Binding-site contacts:
Ligand atom N1 contacts residue HIS167 of chain 6.A at 3.1 Å (h-bond).
Ligand atom N2 contacts residue 5LD1 of chain 4.E at 0.8 Å (h-bond).
Ligand atom O12 contacts residue ARG97 of chain 4.A at 2.8 Å (salt-bridge).
Ligand atom O13 contacts residue 5LD1 of chain 4.E at 0.7 Å (h-bond).
Ligand atom C6 contacts residue GLU171 of chain 6.A at 3.2 Å.
Ligand atom O11 contacts residue ARG119 of chain 4.A at 2.9 Å (salt-bridge).
Ligand atom O11 contacts residue LYS199 of chain 4.A at 2.6 Å (salt-bridge).
Ligand atom O13 contacts residue HIS72 of chain 1.A at 3.2 Å (h-bond).
Ligand atom C5 contacts residue MN1 of chain 4.B at 3.3 Å.
Ligand atom O10 contacts residue 5LD1 of chain 4.E at 0.5 Å (h-bond).
Ligand atom O13 contacts residue GLU19 of chain 1.A at 2.7 Å (salt-bridge).
Ligand atom P9 contacts residue 5LD1 of chain 4.E at 0.2 Å.
Ligand atom N1 contacts residue 5LD1 of chain 4.E at 0.4 Å (h-bond).
Ligand atom C3 contacts residue 5LD1 of chain 4.E at 0.6 Å.
Ligand atom N1 contacts residue HIS72 of chain 1.A at 3.3 Å (h-bond).
Ligand atom O11 contacts residue 5LD1 of chain 4.E at 0.1 Å (h-bond).
Ligand atom N4 contacts residue HIS168 of chain 6.A at 3.3 Å (h-bond).
Ligand atom C8 contacts residue 5LD1 of chain 4.E at 0.3 Å.
Ligand atom N1 contacts residue MN1 of chain 4.B at 2.2 Å.
Ligand atom O13 contacts residue GLU171 of chain 6.A at 3.4 Å (salt-bridge).
Ligand atom C7 contacts residue GLU19 of chain 1.A at 3.4 Å.
Ligand atom C5 contacts residue 5LD1 of chain 4.E at 0.3 Å.
Ligand atom N4 contacts residue MN1 of chain 4.C at 2.2 Å.
Ligand atom O12 contacts residue 5LD1 of chain 4.E at 0.3 Å (h-bond).
Ligand atom C7 contacts residue 5LD1 of chain 4.E at 0.5 Å.
Ligand atom O10 contacts residue ARG97 of chain 4.A at 2.8 Å (salt-bridge).
Ligand atom N4 contacts residue 5LD1 of chain 4.E at 0.1 Å (h-bond).
Ligand atom C5 contacts residue MN1 of chain 4.C at 3.2 Å.
Ligand atom C3 contacts residue MN1 of chain 4.C at 3.2 Å.
Ligand atom N1 contacts residue GLU171 of chain 6.A at 3.1 Å (salt-bridge).
Ligand atom C5 contacts residue HIS71 of chain 1.A at 3.1 Å.
Ligand atom N4 contacts residue HIS71 of chain 1.A at 3.0 Å (h-bond).
Ligand atom N4 contacts residue GLU75 of chain 1.A at 3.1 Å (salt-bridge).
Ligand atom C6 contacts residue 5LD1 of chain 4.E at 1.4 Å.
Ligand atom O12 contacts residue SER197 of chain 4.A at 2.6 Å (h-bond).
Ligand atom O13 contacts residue MN1 of chain 4.B at 2.4 Å.
Ligand atom O10 contacts residue ARG119 of chain 4.A at 3.0 Å (salt-bridge).
Ligand atom C5 contacts residue HIS167 of chain 6.A at 3.3 Å.
Ligand atom O10 contacts residue LYS175 of chain 6.A at 2.8 Å (salt-bridge).
Ligand atom N2 contacts residue MN1 of chain 4.B at 3.3 Å.

Sequence of chain 1.A:
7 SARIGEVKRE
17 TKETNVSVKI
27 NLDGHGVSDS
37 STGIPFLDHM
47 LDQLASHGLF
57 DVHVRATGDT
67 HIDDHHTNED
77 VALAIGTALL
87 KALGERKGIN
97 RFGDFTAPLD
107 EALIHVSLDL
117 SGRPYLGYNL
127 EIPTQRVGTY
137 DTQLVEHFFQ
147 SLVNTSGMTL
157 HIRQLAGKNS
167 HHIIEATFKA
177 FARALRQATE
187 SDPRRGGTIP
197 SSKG

This small molecule binds to this protein.
Small molecule (SMILES): O=P(O)(O)C[C@@H](O)Cn1cncn1

Sequence of chain 6.A:
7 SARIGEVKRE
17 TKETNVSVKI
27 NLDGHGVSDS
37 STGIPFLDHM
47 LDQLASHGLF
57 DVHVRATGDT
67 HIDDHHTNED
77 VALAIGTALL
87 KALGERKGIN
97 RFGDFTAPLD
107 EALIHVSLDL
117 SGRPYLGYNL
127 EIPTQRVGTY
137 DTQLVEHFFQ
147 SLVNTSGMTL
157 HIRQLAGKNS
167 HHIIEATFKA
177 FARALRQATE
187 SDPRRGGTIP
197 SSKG

Sequence of chain 4.A:
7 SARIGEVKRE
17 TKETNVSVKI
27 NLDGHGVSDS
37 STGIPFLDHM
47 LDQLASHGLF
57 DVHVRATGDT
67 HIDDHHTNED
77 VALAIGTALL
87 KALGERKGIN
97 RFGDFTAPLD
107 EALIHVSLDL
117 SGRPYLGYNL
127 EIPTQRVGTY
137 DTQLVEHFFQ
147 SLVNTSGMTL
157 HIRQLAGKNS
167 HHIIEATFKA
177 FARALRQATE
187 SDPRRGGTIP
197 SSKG